A small-molecule ligand and the protein it binds are described below.
Small molecule (SMILES): CC(=O)N[C@H]1[C@H](O[C@H]2[C@H](O)[C@@H](NC(C)=O)CO[C@@H]2CO)O[C@H](CO)[C@@H](O)[C@@H]1O

Sequence of chain 1.C:
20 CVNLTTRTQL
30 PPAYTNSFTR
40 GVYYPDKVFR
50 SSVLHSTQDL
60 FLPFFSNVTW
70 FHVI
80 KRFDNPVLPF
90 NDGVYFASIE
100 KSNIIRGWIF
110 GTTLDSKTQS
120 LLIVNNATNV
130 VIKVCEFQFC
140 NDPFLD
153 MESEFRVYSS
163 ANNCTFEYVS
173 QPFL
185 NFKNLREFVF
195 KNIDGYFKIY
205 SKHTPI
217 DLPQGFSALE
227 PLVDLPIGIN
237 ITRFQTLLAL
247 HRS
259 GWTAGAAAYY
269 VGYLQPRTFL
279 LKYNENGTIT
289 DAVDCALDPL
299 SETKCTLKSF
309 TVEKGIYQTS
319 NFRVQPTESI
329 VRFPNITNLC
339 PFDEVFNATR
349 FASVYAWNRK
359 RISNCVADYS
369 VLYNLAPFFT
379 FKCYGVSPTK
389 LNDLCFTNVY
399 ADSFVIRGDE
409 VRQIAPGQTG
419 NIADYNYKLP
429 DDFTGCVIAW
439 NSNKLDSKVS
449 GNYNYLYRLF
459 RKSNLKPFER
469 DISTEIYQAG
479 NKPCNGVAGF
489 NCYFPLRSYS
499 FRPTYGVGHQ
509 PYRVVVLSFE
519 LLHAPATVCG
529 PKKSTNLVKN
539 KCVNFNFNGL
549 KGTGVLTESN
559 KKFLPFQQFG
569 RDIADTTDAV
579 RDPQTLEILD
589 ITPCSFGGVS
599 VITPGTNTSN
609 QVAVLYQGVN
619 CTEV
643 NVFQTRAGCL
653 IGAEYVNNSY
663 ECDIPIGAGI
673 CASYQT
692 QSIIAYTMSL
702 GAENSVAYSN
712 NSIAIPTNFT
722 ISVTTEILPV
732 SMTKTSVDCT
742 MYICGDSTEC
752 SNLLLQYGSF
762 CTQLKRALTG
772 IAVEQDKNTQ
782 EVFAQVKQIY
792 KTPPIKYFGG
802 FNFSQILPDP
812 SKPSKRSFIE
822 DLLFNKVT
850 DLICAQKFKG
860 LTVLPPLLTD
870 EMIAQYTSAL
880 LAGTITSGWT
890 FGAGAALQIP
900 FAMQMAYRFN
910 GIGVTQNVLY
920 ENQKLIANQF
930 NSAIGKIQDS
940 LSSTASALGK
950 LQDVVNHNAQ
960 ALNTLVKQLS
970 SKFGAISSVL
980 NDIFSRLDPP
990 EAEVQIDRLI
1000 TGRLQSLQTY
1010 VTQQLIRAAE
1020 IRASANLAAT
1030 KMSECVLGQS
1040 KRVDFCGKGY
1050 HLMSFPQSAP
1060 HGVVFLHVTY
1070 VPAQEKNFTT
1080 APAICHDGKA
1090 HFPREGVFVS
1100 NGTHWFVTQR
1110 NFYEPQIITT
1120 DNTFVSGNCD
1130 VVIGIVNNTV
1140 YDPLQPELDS

Binding-site contacts:
Ligand atom C7 contacts residue LEU924 of chain 1.C at 4.1 Å (hydrophobic).
Ligand atom O7 contacts residue LEU924 of chain 1.C at 3.7 Å.
Ligand atom C5 contacts residue LEU924 of chain 1.C at 4.2 Å (hydrophobic).
Ligand atom C1 contacts residue GLN1073 of chain 1.C at 4.2 Å.
Ligand atom C6 contacts residue GLN928 of chain 1.C at 4.4 Å.
Ligand atom O6 contacts residue GLN928 of chain 1.C at 3.6 Å (h-bond).
Ligand atom O7 contacts residue ASN719 of chain 1.C at 4.2 Å.
Ligand atom O5 contacts residue ASN719 of chain 1.C at 2.4 Å (h-bond).
Ligand atom C1 contacts residue ASN719 of chain 1.C at 1.4 Å.
Ligand atom C2 contacts residue ASN719 of chain 1.C at 2.5 Å.
Ligand atom C4 contacts residue ASN719 of chain 1.C at 4.2 Å.
Ligand atom O4 contacts residue LEU924 of chain 1.C at 4.1 Å.
Ligand atom C3 contacts residue ASN719 of chain 1.C at 3.8 Å.
Ligand atom O5 contacts residue GLN1073 of chain 1.C at 4.2 Å.
Ligand atom C2 contacts residue GLN1073 of chain 1.C at 4.3 Å.
Ligand atom O7 contacts residue GLN1073 of chain 1.C at 4.4 Å.
Ligand atom C5 contacts residue ASN719 of chain 1.C at 3.7 Å.
Ligand atom N2 contacts residue ASN719 of chain 1.C at 2.9 Å (h-bond).
Ligand atom C7 contacts residue ASN719 of chain 1.C at 3.8 Å.
Ligand atom C8 contacts residue LEU924 of chain 1.C at 4.4 Å (hydrophobic).